Sequence of chain 1.A:
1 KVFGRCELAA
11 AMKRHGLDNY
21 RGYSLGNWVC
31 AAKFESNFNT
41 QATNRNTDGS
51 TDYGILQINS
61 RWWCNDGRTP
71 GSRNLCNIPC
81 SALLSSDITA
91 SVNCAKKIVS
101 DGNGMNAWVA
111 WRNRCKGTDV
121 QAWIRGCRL

This small molecule binds to this protein.
Small molecule (SMILES): c1cc(CN23->[Cu]45<-N(CCCN->4CC2)CCN->5CCC3)ccc1CN12->[Cu]34<-N(CCCN->3CC1)CCN->4CCC2

Binding-site contacts:
Ligand atom C1 contacts residue ASP101 of chain 1.A at 3.5 Å.
Ligand atom N11 contacts residue ASP101 of chain 1.A at 2.6 Å (salt-bridge).
Ligand atom C5 contacts residue ASP101 of chain 1.A at 4.1 Å.
Ligand atom C3 contacts residue ASP101 of chain 1.A at 3.9 Å.
Ligand atom C1 contacts residue TRP62 of chain 1.A at 3.7 Å (hydrophobic).
Ligand atom C2 contacts residue ASP101 of chain 1.A at 4.3 Å.
Ligand atom C2 contacts residue TRP62 of chain 1.A at 3.6 Å (hydrophobic).
Ligand atom C10 contacts residue ASP101 of chain 1.A at 3.5 Å.
Ligand atom N7 contacts residue ASP101 of chain 1.A at 3.4 Å (salt-bridge).
Ligand atom N14 contacts residue ASP101 of chain 1.A at 3.3 Å (salt-bridge).
Ligand atom N14 contacts residue TRP63 of chain 1.A at 4.4 Å.
Ligand atom C9 contacts residue ASP101 of chain 1.A at 3.7 Å.
Ligand atom C12 contacts residue TRP62 of chain 1.A at 4.2 Å (hydrophobic).
Ligand atom C13 contacts residue TRP63 of chain 1.A at 3.8 Å (hydrophobic).
Ligand atom C1 contacts residue TRP63 of chain 1.A at 3.9 Å (hydrophobic).
Ligand atom C13 contacts residue ASP101 of chain 1.A at 3.4 Å.
Ligand atom C13 contacts residue LEU75 of chain 1.A at 3.9 Å (hydrophobic).
Ligand atom C12 contacts residue ASP101 of chain 1.A at 3.4 Å.
Ligand atom C5 contacts residue ASN103 of chain 1.A at 3.7 Å.
Ligand atom N14 contacts residue TRP62 of chain 1.A at 3.7 Å.
Ligand atom C12 contacts residue LEU75 of chain 1.A at 3.8 Å (hydrophobic).
Ligand atom C8 contacts residue ASP101 of chain 1.A at 4.4 Å.
Ligand atom N4 contacts residue ASP101 of chain 1.A at 3.7 Å.
Ligand atom CU1 contacts residue ASP101 of chain 1.A at 2.7 Å.
Ligand atom C6 contacts residue ASP101 of chain 1.A at 4.4 Å.
Ligand atom C13 contacts residue TRP62 of chain 1.A at 3.7 Å (hydrophobic).